Binding-site contacts:
Ligand atom C4 contacts residue TYR190 of chain 32.A at 3.8 Å (hydrophobic).
Ligand atom CM6 contacts residue LEU181 of chain 32.A at 3.7 Å (hydrophobic).
Ligand atom CM3 contacts residue TYR190 of chain 32.A at 3.9 Å (hydrophobic).
Ligand atom CM4 contacts residue VAL168 of chain 32.A at 3.5 Å (hydrophobic).
Ligand atom N3A contacts residue PHE179 of chain 32.A at 3.0 Å.
Ligand atom CM6 contacts residue TYR144 of chain 32.A at 3.7 Å (hydrophobic).
Ligand atom C1A contacts residue PHE179 of chain 32.A at 3.5 Å (hydrophobic).
Ligand atom O1B contacts residue ILE98 of chain 32.A at 2.9 Å.
Ligand atom C1C contacts residue MET214 of chain 32.A at 3.7 Å (hydrophobic).
Ligand atom N2 contacts residue MET214 of chain 32.A at 3.8 Å.
Ligand atom CM2 contacts residue ILE236 of chain 32.A at 4.0 Å (hydrophobic).
Ligand atom C2B contacts residue ILE98 of chain 32.A at 3.9 Å (hydrophobic).
Ligand atom C2B contacts residue ILE122 of chain 32.A at 3.9 Å (hydrophobic).
Ligand atom C6B contacts residue LEU181 of chain 32.A at 3.3 Å (hydrophobic).
Ligand atom C2A contacts residue TYR144 of chain 32.A at 3.7 Å (hydrophobic).
Ligand atom O1 contacts residue LEU100 of chain 32.A at 4.0 Å.
Ligand atom O1 contacts residue MET214 of chain 32.A at 3.2 Å.
Ligand atom C2A contacts residue PHE179 of chain 32.A at 3.3 Å (hydrophobic).
Ligand atom C4A contacts residue PHE179 of chain 32.A at 3.3 Å (hydrophobic).
Ligand atom O5A contacts residue ALA166 of chain 32.A at 3.9 Å.
Ligand atom C2C contacts residue ILE98 of chain 32.A at 4.0 Å (hydrophobic).
Ligand atom C4A contacts residue TYR144 of chain 32.A at 3.8 Å (hydrophobic).
Ligand atom O5A contacts residue TYR144 of chain 32.A at 3.1 Å.
Ligand atom O5A contacts residue PHE179 of chain 32.A at 3.7 Å.
Ligand atom C1A contacts residue TYR144 of chain 32.A at 3.1 Å (hydrophobic).
Ligand atom C3 contacts residue LEU100 of chain 32.A at 3.9 Å (hydrophobic).
Ligand atom C1B contacts residue ILE98 of chain 32.A at 3.6 Å (hydrophobic).
Ligand atom C5B contacts residue TYR144 of chain 32.A at 3.6 Å (hydrophobic).
Ligand atom C6B contacts residue ILE98 of chain 32.A at 3.6 Å (hydrophobic).
Ligand atom CM2 contacts residue ILE122 of chain 32.A at 3.7 Å (hydrophobic).
Ligand atom N3A contacts residue LEU217 of chain 32.A at 3.4 Å.
Ligand atom C4B contacts residue LEU181 of chain 32.A at 3.8 Å (hydrophobic).
Ligand atom CM4 contacts residue TYR142 of chain 32.A at 3.1 Å (hydrophobic).
Ligand atom CM4 contacts residue PHE179 of chain 32.A at 3.9 Å (hydrophobic).
Ligand atom C5B contacts residue LEU181 of chain 32.A at 3.3 Å (hydrophobic).
Ligand atom C1B contacts residue LEU181 of chain 32.A at 3.8 Å (hydrophobic).
Ligand atom N2 contacts residue LEU100 of chain 32.A at 3.8 Å.
Ligand atom CM6 contacts residue LEU184 of chain 32.A at 3.4 Å (hydrophobic).
Ligand atom C5 contacts residue MET214 of chain 32.A at 3.6 Å (hydrophobic).
Ligand atom C4B contacts residue PHE179 of chain 32.A at 3.9 Å (hydrophobic).

This protein binds this small molecule.
Small molecule (SMILES): Cc1cc(CCCOc2c(C)cc(-c3coc(C)n3)cc2C)on1

Sequence of chain 32.A:
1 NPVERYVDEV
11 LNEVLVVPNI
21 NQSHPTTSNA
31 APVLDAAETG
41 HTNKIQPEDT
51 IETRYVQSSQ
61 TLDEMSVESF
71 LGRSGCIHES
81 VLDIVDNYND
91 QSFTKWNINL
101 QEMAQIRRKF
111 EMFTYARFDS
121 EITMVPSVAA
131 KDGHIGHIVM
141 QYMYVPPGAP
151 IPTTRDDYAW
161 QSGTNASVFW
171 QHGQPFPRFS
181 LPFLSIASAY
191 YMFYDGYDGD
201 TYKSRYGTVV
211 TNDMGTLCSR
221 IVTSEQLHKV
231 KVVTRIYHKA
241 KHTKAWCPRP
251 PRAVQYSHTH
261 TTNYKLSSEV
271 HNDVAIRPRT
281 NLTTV

Sequence of chain 32.C:
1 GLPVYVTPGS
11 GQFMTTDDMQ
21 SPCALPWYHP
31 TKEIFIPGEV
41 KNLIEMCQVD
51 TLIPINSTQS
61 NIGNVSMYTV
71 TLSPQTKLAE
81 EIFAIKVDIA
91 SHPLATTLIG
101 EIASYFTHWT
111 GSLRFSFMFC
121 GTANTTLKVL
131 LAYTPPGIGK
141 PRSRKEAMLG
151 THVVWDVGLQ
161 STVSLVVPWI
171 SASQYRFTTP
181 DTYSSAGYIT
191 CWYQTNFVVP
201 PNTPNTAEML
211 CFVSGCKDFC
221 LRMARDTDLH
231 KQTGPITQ